Binding-site contacts:
Ligand atom C8 contacts residue GLU29 of chain 1.A at 3.4 Å.
Ligand atom O7 contacts residue ASN47 of chain 1.A at 3.2 Å (h-bond).
Ligand atom N2 contacts residue ASN42 of chain 1.A at 4.0 Å.
Ligand atom O7 contacts residue SER48 of chain 1.A at 3.4 Å.
Ligand atom C3 contacts residue ASN47 of chain 1.A at 3.8 Å.
Ligand atom O7 contacts residue SER49 of chain 1.A at 2.6 Å (h-bond).
Ligand atom C7 contacts residue VAL40 of chain 1.A at 4.5 Å (hydrophobic).
Ligand atom C8 contacts residue ASN42 of chain 1.A at 4.3 Å.
Ligand atom O5 contacts residue ASN47 of chain 1.A at 2.4 Å (h-bond).
Ligand atom C4 contacts residue ASN47 of chain 1.A at 4.1 Å.
Ligand atom C8 contacts residue SER48 of chain 1.A at 4.2 Å.
Ligand atom C7 contacts residue ASN47 of chain 1.A at 3.3 Å.
Ligand atom C8 contacts residue VAL40 of chain 1.A at 3.4 Å (hydrophobic).
Ligand atom C7 contacts residue SER49 of chain 1.A at 3.5 Å.
Ligand atom C8 contacts residue PHE41 of chain 1.A at 4.4 Å (hydrophobic).
Ligand atom C1 contacts residue ASN42 of chain 1.A at 4.0 Å.
Ligand atom C2 contacts residue ASN47 of chain 1.A at 2.5 Å.
Ligand atom N2 contacts residue GLU29 of chain 1.A at 4.1 Å.
Ligand atom C1 contacts residue ASN47 of chain 1.A at 1.5 Å.
Ligand atom C5 contacts residue ASN47 of chain 1.A at 3.7 Å.
Ligand atom C7 contacts residue GLU29 of chain 1.A at 4.3 Å.
Ligand atom C7 contacts residue SER48 of chain 1.A at 4.2 Å.
Ligand atom N2 contacts residue ASN47 of chain 1.A at 3.0 Å (h-bond).
Ligand atom C8 contacts residue ASN47 of chain 1.A at 4.3 Å.
Ligand atom C8 contacts residue SER49 of chain 1.A at 3.9 Å.

Sequence of chain 1.A:
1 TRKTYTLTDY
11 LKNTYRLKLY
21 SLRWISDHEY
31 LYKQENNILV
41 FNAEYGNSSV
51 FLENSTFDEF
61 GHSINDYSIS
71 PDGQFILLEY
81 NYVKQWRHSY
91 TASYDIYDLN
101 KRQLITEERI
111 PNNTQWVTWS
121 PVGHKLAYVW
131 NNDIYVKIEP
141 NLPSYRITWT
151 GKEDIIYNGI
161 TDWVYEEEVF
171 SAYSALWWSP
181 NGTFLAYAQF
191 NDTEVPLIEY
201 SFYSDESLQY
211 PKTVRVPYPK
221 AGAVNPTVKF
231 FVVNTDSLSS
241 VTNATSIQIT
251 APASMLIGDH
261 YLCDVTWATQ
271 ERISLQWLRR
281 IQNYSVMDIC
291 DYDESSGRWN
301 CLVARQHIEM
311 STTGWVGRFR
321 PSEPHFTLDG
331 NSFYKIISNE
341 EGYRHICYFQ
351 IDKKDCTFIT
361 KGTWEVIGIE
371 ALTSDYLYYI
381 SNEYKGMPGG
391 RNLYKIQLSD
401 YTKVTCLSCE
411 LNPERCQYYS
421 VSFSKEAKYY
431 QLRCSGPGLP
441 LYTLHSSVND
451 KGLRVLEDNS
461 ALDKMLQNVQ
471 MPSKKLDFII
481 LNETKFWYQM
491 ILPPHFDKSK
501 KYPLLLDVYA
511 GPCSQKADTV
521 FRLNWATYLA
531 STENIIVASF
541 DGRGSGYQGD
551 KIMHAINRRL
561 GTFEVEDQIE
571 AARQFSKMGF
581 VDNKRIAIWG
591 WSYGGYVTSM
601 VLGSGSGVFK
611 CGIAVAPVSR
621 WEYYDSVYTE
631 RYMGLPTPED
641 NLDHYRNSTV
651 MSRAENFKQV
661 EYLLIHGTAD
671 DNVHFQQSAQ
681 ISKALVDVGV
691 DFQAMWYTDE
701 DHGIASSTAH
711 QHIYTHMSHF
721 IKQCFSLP

A small-molecule ligand and the protein it binds are described below.
Small molecule (SMILES): CC(=O)N[C@H]1[C@@H](O[C@H]2[C@H](O)[C@@H](NC(C)=O)CO[C@@H]2CO)O[C@H](CO)[C@@H](O)[C@@H]1O